This protein binds this small molecule.
Small molecule (SMILES): CC(C)C[C@H](NC(=O)[C@@H](N)CC(C)C)C(=O)N[C@@H](Cc1ccccc1)C(=O)NCC(=O)N[C@@H](Cc1ccc(O)cc1)C(=O)N1CCC[C@H]1C(=O)N[C@H](C(=O)N[C@@H](Cc1ccc(O)cc1)C(=O)N[C@H](C(=O)O)C(C)C)C(C)C

Sequence of chain 1.A:
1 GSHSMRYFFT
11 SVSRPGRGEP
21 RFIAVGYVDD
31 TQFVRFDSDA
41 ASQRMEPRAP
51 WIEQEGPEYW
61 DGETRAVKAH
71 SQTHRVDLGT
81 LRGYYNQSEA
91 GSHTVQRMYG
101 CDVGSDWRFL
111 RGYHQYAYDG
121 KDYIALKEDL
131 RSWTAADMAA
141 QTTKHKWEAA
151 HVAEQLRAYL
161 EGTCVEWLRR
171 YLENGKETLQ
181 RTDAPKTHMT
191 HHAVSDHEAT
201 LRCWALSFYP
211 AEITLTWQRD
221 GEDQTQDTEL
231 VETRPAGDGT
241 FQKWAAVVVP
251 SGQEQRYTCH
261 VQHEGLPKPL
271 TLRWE

Binding-site contacts:
Ligand atom O contacts residue TRP147 of chain 1.A at 2.8 Å (h-bond).
Ligand atom O contacts residue GOL1 of chain 1.H at 2.7 Å (h-bond).
Ligand atom N contacts residue TYR99 of chain 1.A at 2.9 Å (h-bond).
Ligand atom O contacts residue HIS70 of chain 1.A at 3.2 Å.
Ligand atom C contacts residue LYS146 of chain 1.A at 3.4 Å.
Ligand atom N contacts residue GLU63 of chain 1.A at 2.7 Å (salt-bridge).
Ligand atom CD1 contacts residue GLU63 of chain 1.A at 3.5 Å.
Ligand atom CG2 contacts residue GOL1 of chain 1.H at 3.4 Å.
Ligand atom CA contacts residue GOL1 of chain 1.H at 3.6 Å.
Ligand atom O contacts residue THR73 of chain 1.A at 3.4 Å.
Ligand atom OXT contacts residue THR143 of chain 1.A at 2.7 Å (h-bond).
Ligand atom CA contacts residue TYR171 of chain 1.A at 3.6 Å (hydrophobic).
Ligand atom O contacts residue GOL1 of chain 1.H at 3.4 Å (h-bond).
Ligand atom N contacts residue TYR7 of chain 1.A at 2.7 Å (h-bond).
Ligand atom OXT contacts residue LYS146 of chain 1.A at 3.4 Å (salt-bridge).
Ligand atom CA contacts residue TYR7 of chain 1.A at 3.2 Å (hydrophobic).
Ligand atom CG2 contacts residue ARG97 of chain 1.A at 3.5 Å.
Ligand atom O contacts residue LYS146 of chain 1.A at 2.7 Å (salt-bridge).
Ligand atom CD1 contacts residue TYR159 of chain 1.A at 3.5 Å (hydrophobic).
Ligand atom O contacts residue THR80 of chain 1.A at 3.6 Å.
Ligand atom CB contacts residue TYR99 of chain 1.A at 3.5 Å (hydrophobic).
Ligand atom OXT contacts residue TYR84 of chain 1.A at 2.7 Å (h-bond).
Ligand atom CB contacts residue ARG97 of chain 1.A at 3.6 Å.
Ligand atom CG contacts residue GLU63 of chain 1.A at 3.3 Å.
Ligand atom CA contacts residue ASP77 of chain 1.A at 3.5 Å.
Ligand atom C contacts residue GLU63 of chain 1.A at 3.4 Å.
Ligand atom CD2 contacts residue TYR99 of chain 1.A at 3.3 Å (hydrophobic).
Ligand atom CG1 contacts residue TRP147 of chain 1.A at 3.5 Å (hydrophobic).
Ligand atom CD2 contacts residue GOL1 of chain 1.H at 3.4 Å.
Ligand atom N contacts residue ASP77 of chain 1.A at 2.9 Å (salt-bridge).
Ligand atom N contacts residue TYR171 of chain 1.A at 2.8 Å (h-bond).
Ligand atom N contacts residue GOL1 of chain 1.H at 3.2 Å (h-bond).
Ligand atom C contacts residue THR143 of chain 1.A at 3.5 Å.
Ligand atom CB contacts residue GLU63 of chain 1.A at 3.4 Å.
Ligand atom O contacts residue TYR7 of chain 1.A at 3.5 Å.
Ligand atom C contacts residue TYR7 of chain 1.A at 3.3 Å (hydrophobic).
Ligand atom O contacts residue TYR159 of chain 1.A at 2.8 Å (h-bond).
Ligand atom CG2 contacts residue ASP77 of chain 1.A at 3.5 Å.
Ligand atom CD2 contacts residue TYR7 of chain 1.A at 3.5 Å (hydrophobic).
Ligand atom CA contacts residue GLU63 of chain 1.A at 3.3 Å.